Sequence of chain 1.B:
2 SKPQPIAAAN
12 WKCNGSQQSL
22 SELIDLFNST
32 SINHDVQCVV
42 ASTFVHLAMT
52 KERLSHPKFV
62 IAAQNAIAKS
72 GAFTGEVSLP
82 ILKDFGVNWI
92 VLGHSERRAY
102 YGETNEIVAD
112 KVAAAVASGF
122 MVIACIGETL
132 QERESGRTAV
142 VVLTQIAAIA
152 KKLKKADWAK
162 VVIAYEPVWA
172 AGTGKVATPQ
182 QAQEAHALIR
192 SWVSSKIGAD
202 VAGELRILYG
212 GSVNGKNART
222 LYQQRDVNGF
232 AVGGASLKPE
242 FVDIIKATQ

The protein below binds the small molecule below.
Small molecule (SMILES): O=C(O)COP(=O)(O)O

Binding-site contacts:
Ligand atom O2P contacts residue SER213 of chain 1.B at 3.5 Å (h-bond).
Ligand atom O4P contacts residue SER213 of chain 1.B at 2.8 Å (h-bond).
Ligand atom C2 contacts residue LYS13 of chain 1.B at 4.0 Å.
Ligand atom O2P contacts residue GLY234 of chain 1.B at 2.9 Å (h-bond).
Ligand atom O1P contacts residue GLY234 of chain 1.B at 3.9 Å.
Ligand atom C2 contacts residue GLU167 of chain 1.B at 4.2 Å.
Ligand atom O3P contacts residue GLY173 of chain 1.B at 4.0 Å.
Ligand atom O2 contacts residue ALA172 of chain 1.B at 3.7 Å.
Ligand atom O1 contacts residue LYS13 of chain 1.B at 4.0 Å.
Ligand atom O1 contacts residue HIS95 of chain 1.B at 2.6 Å (h-bond).
Ligand atom O1 contacts residue GLU167 of chain 1.B at 2.8 Å (salt-bridge).
Ligand atom P contacts residue GLY235 of chain 1.B at 3.8 Å.
Ligand atom C2 contacts residue GLY234 of chain 1.B at 3.6 Å.
Ligand atom O4P contacts residue GLY173 of chain 1.B at 2.7 Å (h-bond).
Ligand atom O2P contacts residue VAL214 of chain 1.B at 4.2 Å.
Ligand atom C1 contacts residue HIS95 of chain 1.B at 3.2 Å.
Ligand atom O1P contacts residue GLY173 of chain 1.B at 4.0 Å.
Ligand atom O2P contacts residue GLY235 of chain 1.B at 3.7 Å.
Ligand atom O2 contacts residue GLU97 of chain 1.B at 4.2 Å.
Ligand atom C1 contacts residue GLU167 of chain 1.B at 3.5 Å.
Ligand atom O4P contacts residue GLY212 of chain 1.B at 3.8 Å.
Ligand atom P contacts residue SER213 of chain 1.B at 3.7 Å.
Ligand atom O3P contacts residue GLY234 of chain 1.B at 3.5 Å.
Ligand atom O3P contacts residue LYS13 of chain 1.B at 4.3 Å.
Ligand atom O2 contacts residue HIS95 of chain 1.B at 3.1 Å (h-bond).
Ligand atom C1 contacts residue LYS13 of chain 1.B at 3.6 Å.
Ligand atom O3P contacts residue GLY235 of chain 1.B at 2.8 Å (h-bond).
Ligand atom O2P contacts residue VAL233 of chain 1.B at 4.0 Å.
Ligand atom P contacts residue GLY173 of chain 1.B at 3.7 Å.
Ligand atom C2 contacts residue ALA232 of chain 1.B at 4.2 Å (hydrophobic).
Ligand atom O4P contacts residue ALA171 of chain 1.B at 3.5 Å (h-bond).
Ligand atom O1 contacts residue ASN11 of chain 1.B at 3.9 Å.
Ligand atom O1P contacts residue LYS13 of chain 1.B at 3.5 Å (salt-bridge).
Ligand atom C2 contacts residue VAL233 of chain 1.B at 4.4 Å (hydrophobic).
Ligand atom O4P contacts residue ALA172 of chain 1.B at 3.7 Å.
Ligand atom P contacts residue GLY234 of chain 1.B at 3.8 Å.
Ligand atom O1P contacts residue ALA172 of chain 1.B at 4.2 Å.
Ligand atom O2 contacts residue GLU167 of chain 1.B at 4.2 Å.
Ligand atom C2 contacts residue GLY212 of chain 1.B at 4.4 Å.
Ligand atom O2 contacts residue LYS13 of chain 1.B at 3.1 Å (salt-bridge).